A protein and the small-molecule ligand that binds it are described below.
Small molecule (SMILES): O=C(O)[C@@](O)(COP(=O)(O)O)[C@H](O)[C@H](O)COP(=O)(O)O

Sequence of chain 1.E:
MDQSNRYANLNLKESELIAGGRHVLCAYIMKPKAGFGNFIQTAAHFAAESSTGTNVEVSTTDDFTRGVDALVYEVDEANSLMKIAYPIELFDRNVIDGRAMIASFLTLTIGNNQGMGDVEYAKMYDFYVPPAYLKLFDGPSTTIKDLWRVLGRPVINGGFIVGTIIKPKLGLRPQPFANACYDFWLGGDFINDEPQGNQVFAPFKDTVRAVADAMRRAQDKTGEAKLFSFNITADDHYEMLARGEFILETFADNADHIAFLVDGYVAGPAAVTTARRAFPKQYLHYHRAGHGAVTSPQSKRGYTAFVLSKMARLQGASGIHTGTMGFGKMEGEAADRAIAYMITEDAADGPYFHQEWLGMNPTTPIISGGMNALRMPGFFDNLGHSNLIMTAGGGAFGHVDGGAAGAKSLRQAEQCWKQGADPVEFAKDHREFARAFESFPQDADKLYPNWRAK

Binding-site contacts:
Ligand atom O1P contacts residue THR74 of chain 1.F at 2.8 Å (h-bond).
Ligand atom O7 contacts residue LYS350 of chain 1.E at 3.0 Å (salt-bridge).
Ligand atom C2 contacts residue MG1 of chain 1.P at 3.1 Å.
Ligand atom O7 contacts residue ASN132 of chain 1.F at 3.3 Å (h-bond).
Ligand atom C3 contacts residue SER389 of chain 1.E at 3.4 Å.
Ligand atom O3 contacts residue MG1 of chain 1.P at 2.4 Å.
Ligand atom O3 contacts residue ASN132 of chain 1.F at 2.9 Å (h-bond).
Ligand atom O2 contacts residue MG1 of chain 1.P at 2.5 Å.
Ligand atom C3 contacts residue KCX212 of chain 1.E at 3.3 Å.
Ligand atom C4 contacts residue ASN132 of chain 1.F at 3.5 Å.
Ligand atom O6 contacts residue ASP214 of chain 1.E at 3.3 Å (salt-bridge).
Ligand atom O5P contacts residue HIS342 of chain 1.E at 2.9 Å (h-bond).
Ligand atom O2 contacts residue KCX212 of chain 1.E at 3.3 Å (h-bond).
Ligand atom C contacts residue ASN132 of chain 1.F at 3.1 Å.
Ligand atom O4 contacts residue GLY390 of chain 1.E at 3.2 Å.
Ligand atom O1P contacts residue LYS187 of chain 1.E at 3.3 Å.
Ligand atom O3 contacts residue HIS308 of chain 1.E at 3.1 Å (h-bond).
Ligand atom O2 contacts residue ILE185 of chain 1.E at 3.4 Å.
Ligand atom O6P contacts residue ARG309 of chain 1.E at 2.7 Å (salt-bridge).
Ligand atom O3 contacts residue GLU215 of chain 1.E at 2.9 Å (salt-bridge).
Ligand atom O6 contacts residue ASN132 of chain 1.F at 3.0 Å (h-bond).
Ligand atom O3 contacts residue KCX212 of chain 1.E at 3.0 Å (h-bond).
Ligand atom O4 contacts residue SER389 of chain 1.E at 2.9 Å (h-bond).
Ligand atom O2 contacts residue LYS187 of chain 1.E at 3.2 Å (salt-bridge).
Ligand atom C3 contacts residue MG1 of chain 1.P at 3.3 Å.
Ligand atom O1P contacts residue GLY415 of chain 1.E at 3.0 Å (h-bond).
Ligand atom O2P contacts residue GLY414 of chain 1.E at 3.1 Å (h-bond).
Ligand atom O6 contacts residue LYS187 of chain 1.E at 3.2 Å (salt-bridge).
Ligand atom O6 contacts residue MG1 of chain 1.P at 2.4 Å.
Ligand atom O3P contacts residue LYS350 of chain 1.E at 2.8 Å (salt-bridge).
Ligand atom O4P contacts residue ARG309 of chain 1.E at 3.1 Å (salt-bridge).
Ligand atom O1 contacts residue LYS187 of chain 1.E at 3.4 Å (salt-bridge).
Ligand atom C3 contacts residue ASN132 of chain 1.F at 3.6 Å.
Ligand atom C contacts residue MG1 of chain 1.P at 3.1 Å.
Ligand atom O3P contacts residue GLY391 of chain 1.E at 2.6 Å (h-bond).
Ligand atom O7 contacts residue GLU69 of chain 1.F at 3.4 Å (salt-bridge).
Ligand atom C1 contacts residue SER389 of chain 1.E at 3.5 Å.
Ligand atom O6P contacts residue HIS342 of chain 1.E at 3.5 Å.
Ligand atom O6 contacts residue LYS189 of chain 1.E at 2.6 Å (salt-bridge).
Ligand atom O5P contacts residue SER389 of chain 1.E at 3.0 Å (h-bond).

Sequence of chain 1.F:
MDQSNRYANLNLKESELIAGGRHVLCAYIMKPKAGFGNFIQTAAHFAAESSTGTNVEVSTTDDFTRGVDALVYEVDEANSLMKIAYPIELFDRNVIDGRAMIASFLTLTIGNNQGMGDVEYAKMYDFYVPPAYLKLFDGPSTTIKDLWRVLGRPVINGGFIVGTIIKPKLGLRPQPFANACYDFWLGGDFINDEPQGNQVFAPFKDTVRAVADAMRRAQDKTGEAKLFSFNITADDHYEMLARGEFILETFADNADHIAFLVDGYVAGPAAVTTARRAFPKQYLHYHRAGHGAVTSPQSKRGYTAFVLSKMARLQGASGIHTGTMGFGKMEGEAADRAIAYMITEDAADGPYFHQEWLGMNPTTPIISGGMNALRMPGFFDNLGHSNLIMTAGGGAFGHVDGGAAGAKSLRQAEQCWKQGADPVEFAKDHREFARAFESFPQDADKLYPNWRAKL